Sequence of chain 37.C:
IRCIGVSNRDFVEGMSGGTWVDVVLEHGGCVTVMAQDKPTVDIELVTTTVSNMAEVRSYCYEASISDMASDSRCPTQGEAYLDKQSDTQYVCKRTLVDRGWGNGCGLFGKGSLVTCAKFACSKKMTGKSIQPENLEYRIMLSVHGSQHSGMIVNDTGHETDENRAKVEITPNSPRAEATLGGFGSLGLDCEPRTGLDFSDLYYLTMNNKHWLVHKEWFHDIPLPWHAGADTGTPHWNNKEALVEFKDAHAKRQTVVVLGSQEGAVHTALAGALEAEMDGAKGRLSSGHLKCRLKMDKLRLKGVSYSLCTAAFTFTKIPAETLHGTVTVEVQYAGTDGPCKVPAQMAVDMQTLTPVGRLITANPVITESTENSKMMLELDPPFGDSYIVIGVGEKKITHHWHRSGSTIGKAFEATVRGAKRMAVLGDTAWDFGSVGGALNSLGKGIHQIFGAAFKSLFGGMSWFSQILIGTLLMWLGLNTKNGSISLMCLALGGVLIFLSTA

The small molecule below binds the protein below.
Small molecule (SMILES): CC(=O)N[C@H]1[C@H](O[C@H]2[C@H](O)[C@@H](NC(C)=O)CO[C@@H]2CO)O[C@H](CO)[C@@H](O)[C@@H]1O

Binding-site contacts:
Ligand atom C8 contacts residue THR156 of chain 37.C at 4.0 Å.
Ligand atom C2 contacts residue ASN154 of chain 37.C at 3.5 Å.
Ligand atom C1 contacts residue THR156 of chain 37.C at 3.6 Å.
Ligand atom N2 contacts residue ASN154 of chain 37.C at 3.8 Å.
Ligand atom C2 contacts residue THR156 of chain 37.C at 4.2 Å.
Ligand atom C6 contacts residue MET151 of chain 37.C at 4.5 Å (hydrophobic).
Ligand atom C1 contacts residue ASN154 of chain 37.C at 3.4 Å.
Ligand atom O6 contacts residue MET151 of chain 37.C at 3.4 Å.
Ligand atom O7 contacts residue ASN154 of chain 37.C at 2.6 Å (h-bond).
Ligand atom C8 contacts residue ASN154 of chain 37.C at 3.6 Å.
Ligand atom C7 contacts residue ASN154 of chain 37.C at 3.3 Å.
Ligand atom N2 contacts residue THR156 of chain 37.C at 3.6 Å (h-bond).
Ligand atom C7 contacts residue THR156 of chain 37.C at 3.9 Å.
Ligand atom O5 contacts residue ASN154 of chain 37.C at 4.0 Å.